This small molecule binds to this protein.
Small molecule (SMILES): COc1ccc2c(c1)c(CC(=O)O)c(C)n2C(=O)c1ccc(Cl)cc1

Binding-site contacts:
Ligand atom C4 contacts residue MET174 of chain 1.A at 3.5 Å (hydrophobic).
Ligand atom O1 contacts residue LEU263 of chain 1.A at 3.8 Å.
Ligand atom C17 contacts residue SER99 of chain 1.A at 3.0 Å.
Ligand atom CL contacts residue LEU163 of chain 1.A at 3.7 Å.
Ligand atom C9 contacts residue PHE173 of chain 1.A at 3.5 Å (hydrophobic).
Ligand atom O contacts residue TYR137 of chain 1.A at 3.1 Å.
Ligand atom C16 contacts residue PHE92 of chain 1.A at 3.5 Å (hydrophobic).
Ligand atom O1 contacts residue PHE173 of chain 1.A at 3.1 Å.
Ligand atom C5 contacts residue HIS259 of chain 1.A at 3.4 Å.
Ligand atom CL contacts residue ILE91 of chain 1.A at 3.5 Å.
Ligand atom C6 contacts residue TYR137 of chain 1.A at 3.5 Å (hydrophobic).
Ligand atom O2 contacts residue HIS133 of chain 1.A at 3.6 Å.
Ligand atom O2 contacts residue HIS259 of chain 1.A at 2.9 Å (h-bond).
Ligand atom C18 contacts residue HIS133 of chain 1.A at 3.7 Å.
Ligand atom C9 contacts residue PHE92 of chain 1.A at 3.6 Å (hydrophobic).
Ligand atom C2 contacts residue SER99 of chain 1.A at 3.8 Å.
Ligand atom O3 contacts residue LEU279 of chain 1.A at 3.1 Å.
Ligand atom O3 contacts residue SER99 of chain 1.A at 3.6 Å.
Ligand atom N contacts residue HIS259 of chain 1.A at 3.9 Å.
Ligand atom C5 contacts residue MET174 of chain 1.A at 3.9 Å (hydrophobic).
Ligand atom C11 contacts residue PHE92 of chain 1.A at 3.6 Å (hydrophobic).
Ligand atom C6 contacts residue NRO1 of chain 1.C at 3.5 Å.
Ligand atom C contacts residue HIS259 of chain 1.A at 3.3 Å.
Ligand atom C6 contacts residue ILE136 of chain 1.A at 3.4 Å (hydrophobic).
Ligand atom O3 contacts residue HIS133 of chain 1.A at 2.9 Å (h-bond).
Ligand atom O1 contacts residue PHE92 of chain 1.A at 3.1 Å.
Ligand atom C4 contacts residue HIS259 of chain 1.A at 3.8 Å.
Ligand atom C2 contacts residue CYS95 of chain 1.A at 3.8 Å (hydrophobic).
Ligand atom O3 contacts residue TYR283 of chain 1.A at 3.7 Å.
Ligand atom C11 contacts residue PHE173 of chain 1.A at 3.6 Å (hydrophobic).
Ligand atom C10 contacts residue PHE92 of chain 1.A at 3.8 Å (hydrophobic).
Ligand atom C12 contacts residue PHE170 of chain 1.A at 3.6 Å (hydrophobic).
Ligand atom C1 contacts residue HIS259 of chain 1.A at 3.6 Å.
Ligand atom C18 contacts residue TYR283 of chain 1.A at 3.7 Å (hydrophobic).
Ligand atom C1 contacts residue CYS95 of chain 1.A at 3.6 Å (hydrophobic).
Ligand atom C18 contacts residue SER99 of chain 1.A at 3.7 Å.
Ligand atom CL contacts residue LEU166 of chain 1.A at 3.2 Å.
Ligand atom O2 contacts residue TYR283 of chain 1.A at 2.9 Å (h-bond).
Ligand atom C contacts residue CYS95 of chain 1.A at 3.7 Å (hydrophobic).
Ligand atom C15 contacts residue CYS95 of chain 1.A at 3.8 Å (hydrophobic).

Sequence of chain 1.A:
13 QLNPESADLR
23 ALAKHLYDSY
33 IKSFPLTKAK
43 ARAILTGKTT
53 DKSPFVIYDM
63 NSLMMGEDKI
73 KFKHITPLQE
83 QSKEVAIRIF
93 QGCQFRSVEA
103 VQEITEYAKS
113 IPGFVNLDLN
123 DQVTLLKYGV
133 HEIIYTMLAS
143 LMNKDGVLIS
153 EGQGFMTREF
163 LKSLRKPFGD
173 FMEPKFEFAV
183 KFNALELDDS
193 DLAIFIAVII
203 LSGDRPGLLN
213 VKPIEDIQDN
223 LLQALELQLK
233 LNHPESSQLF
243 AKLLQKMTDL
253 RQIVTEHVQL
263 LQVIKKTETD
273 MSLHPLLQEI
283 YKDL